Binding-site contacts:
Ligand atom O18 contacts residue THR32 of chain 1.B at 2.9 Å (h-bond).
Ligand atom O17 contacts residue GLY27 of chain 1.B at 3.5 Å.
Ligand atom O26 contacts residue LEU31 of chain 1.B at 3.7 Å.
Ligand atom N11 contacts residue GLY22 of chain 1.B at 3.4 Å (h-bond).
Ligand atom O20 contacts residue GLY22 of chain 1.B at 3.5 Å.
Ligand atom C5 contacts residue GLY27 of chain 1.B at 3.7 Å.
Ligand atom C19 contacts residue ARG23 of chain 1.B at 3.5 Å.
Ligand atom N22 contacts residue GLY27 of chain 1.B at 3.4 Å (h-bond).
Ligand atom O18 contacts residue LEU31 of chain 1.B at 3.1 Å (h-bond).
Ligand atom C28 contacts residue VAL161 of chain 1.B at 3.6 Å (hydrophobic).
Ligand atom C16 contacts residue GLY29 of chain 1.D at 3.6 Å.
Ligand atom N3 contacts residue THR28 of chain 1.B at 3.6 Å (h-bond).
Ligand atom N3 contacts residue GLY29 of chain 1.B at 3.1 Å (h-bond).
Ligand atom C16 contacts residue ARG23 of chain 1.B at 3.4 Å.
Ligand atom O20 contacts residue GLY29 of chain 1.B at 3.5 Å.
Ligand atom C5 contacts residue GLY29 of chain 1.B at 3.3 Å.
Ligand atom C19 contacts residue 96A1 of chain 1.L at 3.4 Å.
Ligand atom O18 contacts residue GLU30 of chain 1.B at 3.5 Å (salt-bridge).
Ligand atom C7 contacts residue THR28 of chain 1.D at 3.5 Å.
Ligand atom C7 contacts residue ARG23 of chain 1.B at 3.6 Å.
Ligand atom N11 contacts residue GLY27 of chain 1.B at 3.0 Å (h-bond).
Ligand atom C13 contacts residue GLY22 of chain 1.B at 3.6 Å.
Ligand atom N9 contacts residue GLY27 of chain 1.B at 3.5 Å (h-bond).
Ligand atom C16 contacts residue 96A1 of chain 1.L at 3.5 Å.
Ligand atom C5 contacts residue GLY22 of chain 1.B at 3.6 Å.
Ligand atom N11 contacts residue GLY29 of chain 1.B at 3.6 Å.
Ligand atom N22 contacts residue 96A1 of chain 1.L at 3.3 Å (h-bond).
Ligand atom S1 contacts residue GLY29 of chain 1.B at 3.6 Å.
Ligand atom BR24 contacts residue 96A1 of chain 1.L at 3.4 Å.
Ligand atom C25 contacts residue VAL18 of chain 1.B at 3.7 Å (hydrophobic).
Ligand atom C8 contacts residue THR32 of chain 1.B at 3.3 Å.
Ligand atom N12 contacts residue THR28 of chain 1.D at 2.9 Å (h-bond).
Ligand atom O20 contacts residue THR32 of chain 1.B at 2.7 Å (h-bond).
Ligand atom N3 contacts residue GLY27 of chain 1.B at 3.1 Å.
Ligand atom C2 contacts residue GLY22 of chain 1.B at 3.5 Å.
Ligand atom C15 contacts residue 96A1 of chain 1.L at 3.5 Å.
Ligand atom O18 contacts residue GLY29 of chain 1.B at 3.2 Å.
Ligand atom C16 contacts residue THR28 of chain 1.D at 3.2 Å.
Ligand atom C10 contacts residue GLY22 of chain 1.B at 3.7 Å.
Ligand atom C8 contacts residue GLY22 of chain 1.B at 3.5 Å.

This small molecule binds to this protein.
Small molecule (SMILES): COCCc1sc(S(=O)(=O)NC(=O)Nc2cc(Br)cc(NC(N)=O)n2)cc1C

Sequence of chain 1.B:
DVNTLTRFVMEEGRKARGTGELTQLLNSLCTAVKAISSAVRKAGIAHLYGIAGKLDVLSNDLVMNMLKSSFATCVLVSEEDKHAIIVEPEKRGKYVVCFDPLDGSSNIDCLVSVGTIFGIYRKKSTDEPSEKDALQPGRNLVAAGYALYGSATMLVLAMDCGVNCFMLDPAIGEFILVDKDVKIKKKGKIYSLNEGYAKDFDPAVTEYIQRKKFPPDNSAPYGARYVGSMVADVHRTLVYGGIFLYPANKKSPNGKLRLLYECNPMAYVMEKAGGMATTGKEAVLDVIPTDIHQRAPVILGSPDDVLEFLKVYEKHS

Sequence of chain 1.D:
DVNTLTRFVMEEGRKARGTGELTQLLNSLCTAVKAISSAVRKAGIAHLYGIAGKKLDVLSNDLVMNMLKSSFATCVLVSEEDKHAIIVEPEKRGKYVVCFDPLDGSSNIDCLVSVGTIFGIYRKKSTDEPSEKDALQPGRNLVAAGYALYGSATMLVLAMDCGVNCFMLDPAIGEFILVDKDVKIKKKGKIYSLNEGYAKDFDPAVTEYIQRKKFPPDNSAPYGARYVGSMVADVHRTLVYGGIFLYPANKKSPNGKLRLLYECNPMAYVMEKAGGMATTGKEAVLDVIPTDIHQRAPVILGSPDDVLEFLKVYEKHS